Sequence of chain 1.A:
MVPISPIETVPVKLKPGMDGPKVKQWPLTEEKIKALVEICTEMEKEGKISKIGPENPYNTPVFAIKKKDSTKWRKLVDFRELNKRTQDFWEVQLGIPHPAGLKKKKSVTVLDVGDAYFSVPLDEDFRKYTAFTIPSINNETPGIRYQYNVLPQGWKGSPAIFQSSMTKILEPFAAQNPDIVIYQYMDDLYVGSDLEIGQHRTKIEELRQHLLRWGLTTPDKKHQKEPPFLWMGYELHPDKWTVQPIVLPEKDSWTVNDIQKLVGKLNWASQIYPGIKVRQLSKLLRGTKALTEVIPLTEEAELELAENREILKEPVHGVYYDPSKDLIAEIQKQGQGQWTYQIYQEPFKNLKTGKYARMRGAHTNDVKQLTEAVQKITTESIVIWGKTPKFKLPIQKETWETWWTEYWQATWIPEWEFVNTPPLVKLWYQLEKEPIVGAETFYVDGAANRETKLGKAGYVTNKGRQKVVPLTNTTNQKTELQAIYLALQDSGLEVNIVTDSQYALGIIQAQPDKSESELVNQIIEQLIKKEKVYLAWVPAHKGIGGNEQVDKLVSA

A small-molecule ligand and the protein it binds are described below.
Small molecule (SMILES): CN1CCN(c2ccc(C(=O)O)cc2)CC1

Binding-site contacts:
Ligand atom N1 contacts residue GLY114 of chain 1.A at 3.9 Å.
Ligand atom C11 contacts residue PHE118 of chain 1.A at 3.9 Å (hydrophobic).
Ligand atom C1 contacts residue PHE118 of chain 1.A at 4.0 Å (hydrophobic).
Ligand atom O1 contacts residue LYS75 of chain 1.A at 2.8 Å (salt-bridge).
Ligand atom O2 contacts residue TYR148 of chain 1.A at 2.7 Å (h-bond).
Ligand atom C6 contacts residue GLN153 of chain 1.A at 4.1 Å.
Ligand atom C12 contacts residue GLN153 of chain 1.A at 3.7 Å.
Ligand atom C10 contacts residue LEU151 of chain 1.A at 3.7 Å (hydrophobic).
Ligand atom O2 contacts residue GLN153 of chain 1.A at 2.9 Å (h-bond).
Ligand atom C3 contacts residue TYR117 of chain 1.A at 3.8 Å (hydrophobic).
Ligand atom C1 contacts residue ASP187 of chain 1.A at 3.5 Å.
Ligand atom C10 contacts residue TYR117 of chain 1.A at 3.7 Å (hydrophobic).
Ligand atom C2 contacts residue TYR117 of chain 1.A at 3.9 Å (hydrophobic).
Ligand atom O2 contacts residue LYS75 of chain 1.A at 4.1 Å.
Ligand atom C8 contacts residue PHE118 of chain 1.A at 4.2 Å (hydrophobic).
Ligand atom C8 contacts residue GLN153 of chain 1.A at 3.8 Å.
Ligand atom C3 contacts residue ASP187 of chain 1.A at 3.8 Å.
Ligand atom C11 contacts residue TYR117 of chain 1.A at 3.3 Å (hydrophobic).
Ligand atom C12 contacts residue LYS75 of chain 1.A at 3.7 Å.
Ligand atom C9 contacts residue GLN153 of chain 1.A at 3.4 Å.
Ligand atom C6 contacts residue PHE118 of chain 1.A at 4.0 Å (hydrophobic).
Ligand atom C10 contacts residue PHE118 of chain 1.A at 3.8 Å (hydrophobic).
Ligand atom O1 contacts residue MET43 of chain 1.A at 3.4 Å.
Ligand atom C7 contacts residue ARG74 of chain 1.A at 4.2 Å.
Ligand atom C9 contacts residue PHE118 of chain 1.A at 4.1 Å (hydrophobic).
Ligand atom C2 contacts residue GLY114 of chain 1.A at 3.8 Å.
Ligand atom O2 contacts residue PRO152 of chain 1.A at 3.6 Å.
Ligand atom C7 contacts residue PHE118 of chain 1.A at 4.1 Å (hydrophobic).
Ligand atom N1 contacts residue ASP187 of chain 1.A at 3.0 Å (salt-bridge).
Ligand atom C1 contacts residue GLY114 of chain 1.A at 3.2 Å.
Ligand atom O1 contacts residue TYR148 of chain 1.A at 3.5 Å (h-bond).
Ligand atom C4 contacts residue ASP187 of chain 1.A at 3.8 Å.
Ligand atom C5 contacts residue ASP187 of chain 1.A at 2.9 Å.
Ligand atom C7 contacts residue GLN153 of chain 1.A at 3.8 Å.
Ligand atom C10 contacts residue GLN153 of chain 1.A at 3.4 Å.
Ligand atom C8 contacts residue ARG74 of chain 1.A at 3.8 Å.
Ligand atom C2 contacts residue ASP187 of chain 1.A at 2.9 Å.
Ligand atom C12 contacts residue TYR148 of chain 1.A at 3.5 Å (hydrophobic).
Ligand atom C4 contacts residue GLN153 of chain 1.A at 4.1 Å.
Ligand atom C11 contacts residue GLN153 of chain 1.A at 3.9 Å.